Binding-site contacts:
Ligand atom O5 contacts residue THR74 of chain 1.C at 4.2 Å.
Ligand atom C3 contacts residue ASN72 of chain 1.C at 3.8 Å.
Ligand atom C7 contacts residue ASN72 of chain 1.C at 3.1 Å.
Ligand atom N2 contacts residue ASN72 of chain 1.C at 2.9 Å (h-bond).
Ligand atom C8 contacts residue ASN72 of chain 1.C at 4.3 Å.
Ligand atom C5 contacts residue THR74 of chain 1.C at 4.1 Å.
Ligand atom O5 contacts residue ASN72 of chain 1.C at 2.4 Å (h-bond).
Ligand atom C4 contacts residue ASN72 of chain 1.C at 4.2 Å.
Ligand atom C5 contacts residue ASN72 of chain 1.C at 3.7 Å.
Ligand atom C1 contacts residue ASN72 of chain 1.C at 1.4 Å.
Ligand atom C1 contacts residue THR74 of chain 1.C at 4.0 Å.
Ligand atom O7 contacts residue ASN72 of chain 1.C at 3.0 Å (h-bond).
Ligand atom O6 contacts residue THR74 of chain 1.C at 4.3 Å.
Ligand atom O7 contacts residue GLU4 of chain 1.C at 4.4 Å.
Ligand atom C2 contacts residue ASN72 of chain 1.C at 2.5 Å.

The small molecule below binds the protein below.
Small molecule (SMILES): CC(=O)N[C@@H]1[C@@H](O)[C@H](O)[C@@H](CO)O[C@H]1O

Sequence of chain 1.C:
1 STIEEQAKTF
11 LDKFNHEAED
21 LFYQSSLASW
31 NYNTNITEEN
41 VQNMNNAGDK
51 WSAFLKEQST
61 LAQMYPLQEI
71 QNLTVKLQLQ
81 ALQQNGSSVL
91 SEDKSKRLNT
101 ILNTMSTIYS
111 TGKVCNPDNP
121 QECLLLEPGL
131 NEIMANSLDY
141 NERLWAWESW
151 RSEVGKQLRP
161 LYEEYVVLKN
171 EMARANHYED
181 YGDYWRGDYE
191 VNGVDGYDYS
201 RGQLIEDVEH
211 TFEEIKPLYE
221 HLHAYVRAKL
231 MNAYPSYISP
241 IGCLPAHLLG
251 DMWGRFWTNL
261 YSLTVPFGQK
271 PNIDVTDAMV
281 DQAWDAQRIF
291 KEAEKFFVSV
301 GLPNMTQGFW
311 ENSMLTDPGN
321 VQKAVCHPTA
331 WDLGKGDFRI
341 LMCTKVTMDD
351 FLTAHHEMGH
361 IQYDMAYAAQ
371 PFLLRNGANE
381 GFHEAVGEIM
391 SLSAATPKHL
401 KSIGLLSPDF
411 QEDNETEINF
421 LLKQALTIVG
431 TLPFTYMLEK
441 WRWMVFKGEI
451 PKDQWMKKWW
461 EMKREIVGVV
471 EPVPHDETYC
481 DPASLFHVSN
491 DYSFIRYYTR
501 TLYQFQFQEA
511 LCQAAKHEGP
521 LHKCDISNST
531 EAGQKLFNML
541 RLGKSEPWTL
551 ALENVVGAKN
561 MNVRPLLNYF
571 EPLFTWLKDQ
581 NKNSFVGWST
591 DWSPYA